Sequence of chain 2.A:
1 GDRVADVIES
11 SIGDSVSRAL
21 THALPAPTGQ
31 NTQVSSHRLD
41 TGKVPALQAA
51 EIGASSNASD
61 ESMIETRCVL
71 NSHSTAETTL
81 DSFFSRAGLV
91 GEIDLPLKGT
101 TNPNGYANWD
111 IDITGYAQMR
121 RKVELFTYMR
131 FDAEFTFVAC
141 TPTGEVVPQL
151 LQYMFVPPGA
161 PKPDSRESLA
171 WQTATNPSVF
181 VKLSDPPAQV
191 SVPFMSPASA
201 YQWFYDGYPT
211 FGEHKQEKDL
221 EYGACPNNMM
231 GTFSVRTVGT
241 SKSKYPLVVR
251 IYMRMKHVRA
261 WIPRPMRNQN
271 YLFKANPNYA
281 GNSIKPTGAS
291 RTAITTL

Binding-site contacts:
Ligand atom CAC contacts residue PHE137 of chain 2.A at 3.8 Å (hydrophobic).
Ligand atom CAH contacts residue PHE155 of chain 2.A at 3.7 Å (hydrophobic).
Ligand atom OAB contacts residue TRP203 of chain 2.A at 3.8 Å.
Ligand atom NBC contacts residue TRP203 of chain 2.A at 3.2 Å.
Ligand atom CAK contacts residue PHE135 of chain 2.A at 3.6 Å (hydrophobic).
Ligand atom CAG contacts residue ASN228 of chain 2.A at 3.2 Å.
Ligand atom OAB contacts residue ASP112 of chain 2.A at 3.6 Å.
Ligand atom CAS contacts residue TRP203 of chain 2.A at 3.5 Å (hydrophobic).
Ligand atom CAA contacts residue VAL179 of chain 2.A at 3.3 Å (hydrophobic).
Ligand atom CAA contacts residue PRO177 of chain 2.A at 3.3 Å (hydrophobic).
Ligand atom CAC contacts residue PHE233 of chain 2.A at 3.9 Å (hydrophobic).
Ligand atom CAD contacts residue THR114 of chain 2.A at 3.6 Å.
Ligand atom CAL contacts residue PRO177 of chain 2.A at 3.7 Å (hydrophobic).
Ligand atom NAT contacts residue PHE155 of chain 2.A at 3.9 Å.
Ligand atom CBA contacts residue TRP203 of chain 2.A at 3.3 Å (hydrophobic).
Ligand atom NBB contacts residue TRP203 of chain 2.A at 3.9 Å.
Ligand atom CAG contacts residue GLN202 of chain 2.A at 3.5 Å.
Ligand atom OAB contacts residue ILE113 of chain 2.A at 3.2 Å (h-bond).
Ligand atom CAS contacts residue TYR201 of chain 2.A at 3.7 Å (hydrophobic).
Ligand atom CAJ contacts residue PHE155 of chain 2.A at 3.8 Å (hydrophobic).
Ligand atom CAA contacts residue SER178 of chain 2.A at 3.5 Å.
Ligand atom CAI contacts residue VAL192 of chain 2.A at 3.9 Å (hydrophobic).
Ligand atom CAX contacts residue TRP203 of chain 2.A at 3.5 Å (hydrophobic).
Ligand atom CAI contacts residue PHE135 of chain 2.A at 3.7 Å (hydrophobic).
Ligand atom CAF contacts residue ASP112 of chain 2.A at 3.6 Å.
Ligand atom CAN contacts residue ILE111 of chain 2.A at 3.8 Å (hydrophobic).
Ligand atom CAE contacts residue GLN202 of chain 2.A at 3.4 Å.
Ligand atom CAP contacts residue ILE111 of chain 2.A at 3.6 Å (hydrophobic).
Ligand atom CAA contacts residue TYR153 of chain 2.A at 3.7 Å (hydrophobic).
Ligand atom OAW contacts residue MET195 of chain 2.A at 3.3 Å.
Ligand atom CAE contacts residue ASN228 of chain 2.A at 3.4 Å.
Ligand atom OAW contacts residue ILE111 of chain 2.A at 3.9 Å.
Ligand atom CAP contacts residue PHE135 of chain 2.A at 3.6 Å (hydrophobic).
Ligand atom CAS contacts residue ASN228 of chain 2.A at 3.7 Å.
Ligand atom CAG contacts residue TRP203 of chain 2.A at 3.6 Å (hydrophobic).
Ligand atom CAF contacts residue TRP203 of chain 2.A at 3.8 Å (hydrophobic).
Ligand atom CAR contacts residue TYR201 of chain 2.A at 3.5 Å (hydrophobic).
Ligand atom CAL contacts residue PHE155 of chain 2.A at 3.7 Å (hydrophobic).
Ligand atom CAD contacts residue ASP112 of chain 2.A at 3.7 Å.
Ligand atom CBA contacts residue ASN228 of chain 2.A at 3.8 Å.

Sequence of chain 2.C:
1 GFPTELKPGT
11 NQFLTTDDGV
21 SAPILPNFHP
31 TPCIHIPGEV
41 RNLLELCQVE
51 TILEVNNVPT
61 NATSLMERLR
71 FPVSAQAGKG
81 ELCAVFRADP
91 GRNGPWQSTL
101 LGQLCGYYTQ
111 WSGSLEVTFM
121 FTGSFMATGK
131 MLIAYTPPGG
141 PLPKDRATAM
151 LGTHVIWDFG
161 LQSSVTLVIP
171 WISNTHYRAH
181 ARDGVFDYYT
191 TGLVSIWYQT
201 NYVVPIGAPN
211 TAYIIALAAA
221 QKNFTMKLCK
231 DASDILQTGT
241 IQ

A protein and the small-molecule ligand that binds it are described below.
Small molecule (SMILES): CCO/N=C/c1ccc(OCCCCCN2CCN(c3ccncc3)C2=O)cc1